Sequence of chain 1.A:
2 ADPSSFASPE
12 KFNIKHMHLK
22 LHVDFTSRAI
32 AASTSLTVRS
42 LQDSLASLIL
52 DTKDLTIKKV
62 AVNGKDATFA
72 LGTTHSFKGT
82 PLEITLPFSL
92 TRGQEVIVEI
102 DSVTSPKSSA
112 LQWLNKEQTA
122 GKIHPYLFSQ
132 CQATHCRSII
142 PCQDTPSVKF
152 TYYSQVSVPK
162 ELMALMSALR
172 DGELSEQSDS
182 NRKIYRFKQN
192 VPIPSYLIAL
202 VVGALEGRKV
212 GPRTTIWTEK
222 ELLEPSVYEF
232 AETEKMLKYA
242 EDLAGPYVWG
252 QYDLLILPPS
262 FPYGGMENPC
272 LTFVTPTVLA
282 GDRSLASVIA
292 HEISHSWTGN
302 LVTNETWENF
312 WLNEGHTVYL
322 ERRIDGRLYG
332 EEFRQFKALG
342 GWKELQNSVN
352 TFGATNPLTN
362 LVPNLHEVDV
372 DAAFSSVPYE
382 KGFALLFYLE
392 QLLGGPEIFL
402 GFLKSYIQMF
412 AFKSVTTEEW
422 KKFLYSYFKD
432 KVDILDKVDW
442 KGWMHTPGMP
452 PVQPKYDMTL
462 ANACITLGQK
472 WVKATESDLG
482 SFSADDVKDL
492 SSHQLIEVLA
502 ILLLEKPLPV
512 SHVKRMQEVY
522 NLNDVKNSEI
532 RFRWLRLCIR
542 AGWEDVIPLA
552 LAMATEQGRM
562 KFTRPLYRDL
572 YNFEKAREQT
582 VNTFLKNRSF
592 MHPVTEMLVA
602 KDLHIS

Binding-site contacts:
Ligand atom C11 contacts residue TYR264 of chain 1.A at 3.3 Å (hydrophobic).
Ligand atom C1 contacts residue GLU268 of chain 1.A at 3.7 Å.
Ligand atom O3 contacts residue ZN1 of chain 1.C at 2.5 Å.
Ligand atom C8 contacts residue PHE375 of chain 1.A at 3.4 Å (hydrophobic).
Ligand atom C10 contacts residue GLN133 of chain 1.A at 3.6 Å.
Ligand atom N2 contacts residue MET267 of chain 1.A at 3.5 Å (h-bond).
Ligand atom C1 contacts residue ZN1 of chain 1.C at 3.7 Å.
Ligand atom C1 contacts residue GLU315 of chain 1.A at 3.5 Å.
Ligand atom C15 contacts residue HIS292 of chain 1.A at 3.5 Å.
Ligand atom O2 contacts residue GLY266 of chain 1.A at 3.6 Å.
Ligand atom O3 contacts residue TYR380 of chain 1.A at 2.7 Å (h-bond).
Ligand atom N1 contacts residue GLU293 of chain 1.A at 3.6 Å (salt-bridge).
Ligand atom N2 contacts residue GLU268 of chain 1.A at 2.8 Å (salt-bridge).
Ligand atom N1 contacts residue GLY266 of chain 1.A at 3.5 Å (h-bond).
Ligand atom C2 contacts residue GLU293 of chain 1.A at 3.7 Å.
Ligand atom O2 contacts residue GLU315 of chain 1.A at 3.5 Å (salt-bridge).
Ligand atom O2 contacts residue HIS296 of chain 1.A at 3.5 Å (h-bond).
Ligand atom C12 contacts residue GLN133 of chain 1.A at 3.6 Å.
Ligand atom C3 contacts residue ZN1 of chain 1.C at 3.0 Å.
Ligand atom C7 contacts residue GLN133 of chain 1.A at 3.7 Å.
Ligand atom C2 contacts residue ZN1 of chain 1.C at 3.1 Å.
Ligand atom C3 contacts residue TYR380 of chain 1.A at 3.4 Å (hydrophobic).
Ligand atom C2 contacts residue GLU268 of chain 1.A at 3.7 Å.
Ligand atom O2 contacts residue GLU268 of chain 1.A at 2.8 Å (salt-bridge).
Ligand atom N2 contacts residue GLN133 of chain 1.A at 2.6 Å (h-bond).
Ligand atom C2 contacts residue GLY266 of chain 1.A at 3.2 Å.
Ligand atom C13 contacts residue GLU293 of chain 1.A at 3.6 Å.
Ligand atom C11 contacts residue GLN133 of chain 1.A at 3.3 Å.
Ligand atom O3 contacts residue GLU315 of chain 1.A at 3.2 Å (salt-bridge).
Ligand atom O2 contacts residue ZN1 of chain 1.C at 2.6 Å.
Ligand atom O2 contacts residue HIS292 of chain 1.A at 3.5 Å (h-bond).
Ligand atom O1 contacts residue GLY265 of chain 1.A at 2.7 Å (h-bond).
Ligand atom C2 contacts residue GLU315 of chain 1.A at 3.7 Å.
Ligand atom C12 contacts residue TYR264 of chain 1.A at 3.4 Å (hydrophobic).
Ligand atom C3 contacts residue HIS292 of chain 1.A at 3.5 Å.
Ligand atom O2 contacts residue GLU293 of chain 1.A at 2.6 Å (salt-bridge).
Ligand atom O1 contacts residue GLY266 of chain 1.A at 3.2 Å (h-bond).
Ligand atom O4 contacts residue ARG560 of chain 1.A at 3.0 Å (salt-bridge).
Ligand atom O3 contacts residue HIS292 of chain 1.A at 3.0 Å (h-bond).
Ligand atom O1 contacts residue TYR264 of chain 1.A at 3.7 Å.

The small molecule below binds the protein below.
Small molecule (SMILES): CC(C)C[C@H](NC(=O)[C@@H](O)[C@H](N)Cc1ccccc1)C(=O)O